The protein below binds the small molecule below.
Small molecule (SMILES): CC(=O)N[C@H]1[C@H](O[C@H]2[C@H](O)[C@@H](NC(C)=O)CO[C@@H]2CO[C@@H]2O[C@@H](C)[C@@H](O)[C@@H](O)[C@@H]2O)O[C@H](CO)[C@@H](O)[C@@H]1O

Sequence of chain 1.B:
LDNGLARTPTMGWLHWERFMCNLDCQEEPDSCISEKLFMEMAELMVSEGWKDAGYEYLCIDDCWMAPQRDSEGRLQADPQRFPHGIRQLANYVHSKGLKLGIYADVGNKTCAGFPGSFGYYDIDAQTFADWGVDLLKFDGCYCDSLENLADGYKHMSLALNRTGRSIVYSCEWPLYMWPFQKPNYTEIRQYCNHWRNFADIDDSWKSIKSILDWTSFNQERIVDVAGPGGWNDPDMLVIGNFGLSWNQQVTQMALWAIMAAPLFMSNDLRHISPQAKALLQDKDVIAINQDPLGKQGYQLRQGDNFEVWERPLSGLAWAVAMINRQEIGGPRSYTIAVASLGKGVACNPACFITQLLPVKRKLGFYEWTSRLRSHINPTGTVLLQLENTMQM

Binding-site contacts:
Ligand atom O4 contacts residue PHE118 of chain 1.B at 4.3 Å.
Ligand atom C5 contacts residue PHE118 of chain 1.B at 4.4 Å (hydrophobic).
Ligand atom O5 contacts residue ASN108 of chain 1.B at 2.4 Å (h-bond).
Ligand atom O3 contacts residue ASN148 of chain 1.B at 4.1 Å.
Ligand atom C1 contacts residue PHE118 of chain 1.B at 3.8 Å (hydrophobic).
Ligand atom O7 contacts residue TYR142 of chain 1.B at 3.7 Å.
Ligand atom C2 contacts residue PHE118 of chain 1.B at 3.8 Å (hydrophobic).
Ligand atom C8 contacts residue CYS143 of chain 1.B at 3.6 Å (hydrophobic).
Ligand atom C7 contacts residue ASN148 of chain 1.B at 4.1 Å.
Ligand atom C1 contacts residue ASN108 of chain 1.B at 1.4 Å.
Ligand atom C8 contacts residue GLY107 of chain 1.B at 4.1 Å.
Ligand atom C3 contacts residue ASN108 of chain 1.B at 3.8 Å.
Ligand atom C7 contacts residue ASN108 of chain 1.B at 3.5 Å.
Ligand atom C3 contacts residue PHE118 of chain 1.B at 3.6 Å (hydrophobic).
Ligand atom N2 contacts residue PHE118 of chain 1.B at 3.3 Å.
Ligand atom O7 contacts residue CYS143 of chain 1.B at 4.0 Å.
Ligand atom C7 contacts residue TYR142 of chain 1.B at 4.2 Å (hydrophobic).
Ligand atom C4 contacts residue ASN108 of chain 1.B at 4.2 Å.
Ligand atom C5 contacts residue ASN108 of chain 1.B at 3.6 Å.
Ligand atom N2 contacts residue ASN108 of chain 1.B at 2.9 Å (h-bond).
Ligand atom C4 contacts residue PHE118 of chain 1.B at 4.3 Å (hydrophobic).
Ligand atom C8 contacts residue VAL106 of chain 1.B at 4.1 Å (hydrophobic).
Ligand atom C8 contacts residue ASN148 of chain 1.B at 4.0 Å.
Ligand atom O7 contacts residue ASN148 of chain 1.B at 4.3 Å.
Ligand atom C8 contacts residue TYR142 of chain 1.B at 4.4 Å (hydrophobic).
Ligand atom C8 contacts residue PHE118 of chain 1.B at 3.5 Å (hydrophobic).
Ligand atom C7 contacts residue PHE118 of chain 1.B at 4.1 Å (hydrophobic).
Ligand atom C2 contacts residue ASN108 of chain 1.B at 2.4 Å.
Ligand atom O7 contacts residue ASN108 of chain 1.B at 3.7 Å.